This protein binds this small molecule.
Small molecule (SMILES): CCCOc1ccc2cc(S(=O)(=O)Nc3ccc(C(=O)O)cc3)ccc2c1

Binding-site contacts:
Ligand atom C1 contacts residue GLN153 of chain 21.A at 3.4 Å.
Ligand atom C5 contacts residue GLN153 of chain 21.A at 3.2 Å.
Ligand atom C20 contacts residue ARG227 of chain 15.A at 3.6 Å.
Ligand atom O1 contacts residue GLN233 of chain 15.C at 3.5 Å (h-bond).
Ligand atom O5 contacts residue ARG212 of chain 21.A at 3.3 Å (salt-bridge).
Ligand atom C4 contacts residue ASN148 of chain 21.A at 3.3 Å.
Ligand atom O2 contacts residue PHE236 of chain 15.C at 3.4 Å (h-bond).
Ligand atom O1 contacts residue ASP149 of chain 21.A at 3.6 Å.
Ligand atom C9 contacts residue ASP234 of chain 15.C at 3.6 Å.
Ligand atom C3 contacts residue ASP149 of chain 21.A at 3.5 Å.
Ligand atom O2 contacts residue ASP234 of chain 15.C at 3.7 Å.
Ligand atom C20 contacts residue ARG212 of chain 21.A at 3.4 Å.
Ligand atom O5 contacts residue ARG227 of chain 15.A at 3.5 Å (salt-bridge).
Ligand atom C13 contacts residue TYR66 of chain 15.A at 3.4 Å (hydrophobic).
Ligand atom C8 contacts residue ASP234 of chain 15.C at 3.3 Å.
Ligand atom C6 contacts residue PHE236 of chain 15.C at 3.5 Å (hydrophobic).
Ligand atom O2 contacts residue GLN233 of chain 15.C at 3.0 Å.
Ligand atom O4 contacts residue ARG212 of chain 21.A at 2.8 Å (salt-bridge).
Ligand atom C16 contacts residue THR235 of chain 15.C at 3.8 Å.
Ligand atom O5 contacts residue TRP152 of chain 21.A at 3.5 Å (h-bond).
Ligand atom C14 contacts residue TYR66 of chain 15.A at 3.4 Å (hydrophobic).
Ligand atom S1 contacts residue GLN233 of chain 15.C at 3.7 Å.
Ligand atom C10 contacts residue ASP234 of chain 15.C at 3.8 Å.
Ligand atom O4 contacts residue ARG227 of chain 15.A at 3.3 Å (salt-bridge).
Ligand atom C3 contacts residue ASN148 of chain 21.A at 3.5 Å.
Ligand atom N1 contacts residue GLN233 of chain 15.C at 3.3 Å (h-bond).
Ligand atom O2 contacts residue THR235 of chain 15.C at 3.0 Å.
Ligand atom C16 contacts residue PHE236 of chain 15.C at 3.7 Å (hydrophobic).
Ligand atom N1 contacts residue PHE236 of chain 15.C at 3.6 Å.
Ligand atom O1 contacts residue TYR150 of chain 21.A at 3.0 Å (h-bond).
Ligand atom C8 contacts residue ASN148 of chain 21.A at 3.3 Å.
Ligand atom C15 contacts residue TYR66 of chain 15.A at 3.4 Å (hydrophobic).
Ligand atom N1 contacts residue GLN153 of chain 21.A at 2.7 Å (h-bond).
Ligand atom C9 contacts residue ASN148 of chain 21.A at 3.7 Å.
Ligand atom C10 contacts residue ASN148 of chain 21.A at 3.7 Å.
Ligand atom C7 contacts residue THR235 of chain 15.C at 3.8 Å.
Ligand atom O5 contacts residue TYR229 of chain 15.A at 3.8 Å.
Ligand atom C2 contacts residue TYR66 of chain 15.A at 3.8 Å (hydrophobic).
Ligand atom C4 contacts residue ASP149 of chain 21.A at 3.5 Å.
Ligand atom C6 contacts residue GLN153 of chain 21.A at 3.2 Å.

Sequence of chain 21.A:
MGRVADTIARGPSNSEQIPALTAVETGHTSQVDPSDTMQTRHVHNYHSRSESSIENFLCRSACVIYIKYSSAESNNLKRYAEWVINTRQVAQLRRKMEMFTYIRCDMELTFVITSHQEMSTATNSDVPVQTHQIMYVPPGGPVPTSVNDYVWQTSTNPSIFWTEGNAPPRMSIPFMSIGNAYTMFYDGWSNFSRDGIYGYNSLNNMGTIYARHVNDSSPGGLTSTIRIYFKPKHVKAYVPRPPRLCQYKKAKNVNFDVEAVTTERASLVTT

Sequence of chain 15.C:
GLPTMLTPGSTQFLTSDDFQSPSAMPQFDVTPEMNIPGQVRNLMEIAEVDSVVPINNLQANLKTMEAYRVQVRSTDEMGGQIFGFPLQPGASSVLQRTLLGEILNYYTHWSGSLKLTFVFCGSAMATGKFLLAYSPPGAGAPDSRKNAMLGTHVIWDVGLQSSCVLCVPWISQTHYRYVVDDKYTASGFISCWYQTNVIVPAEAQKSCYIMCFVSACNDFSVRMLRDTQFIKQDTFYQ

Sequence of chain 15.A:
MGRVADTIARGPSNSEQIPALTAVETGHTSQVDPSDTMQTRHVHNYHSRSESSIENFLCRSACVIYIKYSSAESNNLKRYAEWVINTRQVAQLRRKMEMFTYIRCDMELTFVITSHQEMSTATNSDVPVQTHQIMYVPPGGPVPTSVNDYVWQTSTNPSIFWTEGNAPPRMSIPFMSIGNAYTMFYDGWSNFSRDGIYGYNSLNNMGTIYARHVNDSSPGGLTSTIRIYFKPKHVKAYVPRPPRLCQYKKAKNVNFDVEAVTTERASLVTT